Binding-site contacts:
Ligand atom O6 contacts residue ILE287 of chain 1.E at 3.9 Å.
Ligand atom C6 contacts residue THR268 of chain 1.E at 3.8 Å.
Ligand atom C5 contacts residue ASN267 of chain 1.E at 3.4 Å.
Ligand atom C5 contacts residue ASN266 of chain 1.E at 3.0 Å.
Ligand atom O6 contacts residue THR268 of chain 1.E at 3.1 Å (h-bond).
Ligand atom O6 contacts residue ASN266 of chain 1.E at 2.0 Å (h-bond).
Ligand atom O6 contacts residue ASN267 of chain 1.E at 3.0 Å (h-bond).
Ligand atom O6 contacts residue ILE286 of chain 1.E at 4.0 Å.
Ligand atom C5 contacts residue ILE287 of chain 1.E at 4.5 Å (hydrophobic).
Ligand atom C1 contacts residue ASN266 of chain 1.E at 3.1 Å.
Ligand atom C1 contacts residue ILE287 of chain 1.E at 4.4 Å (hydrophobic).
Ligand atom O5 contacts residue ILE287 of chain 1.E at 3.5 Å.
Ligand atom O6 contacts residue GLU285 of chain 1.E at 3.9 Å.
Ligand atom C6 contacts residue ASN267 of chain 1.E at 2.9 Å.
Ligand atom C3 contacts residue ARG405 of chain 1.E at 4.3 Å.
Ligand atom C2 contacts residue ASN266 of chain 1.E at 4.3 Å.
Ligand atom C6 contacts residue ILE287 of chain 1.E at 4.2 Å (hydrophobic).
Ligand atom O4 contacts residue ASN267 of chain 1.E at 3.3 Å (h-bond).
Ligand atom O4 contacts residue GLY406 of chain 1.E at 3.8 Å.
Ligand atom C3 contacts residue ASN266 of chain 1.E at 4.3 Å.
Ligand atom C4 contacts residue ASN266 of chain 1.E at 4.2 Å.
Ligand atom O3 contacts residue ARG405 of chain 1.E at 4.3 Å.
Ligand atom C6 contacts residue ASN266 of chain 1.E at 2.9 Å.
Ligand atom O5 contacts residue ASN266 of chain 1.E at 2.7 Å (h-bond).
Ligand atom O4 contacts residue ARG405 of chain 1.E at 3.1 Å (salt-bridge).
Ligand atom C4 contacts residue ASN267 of chain 1.E at 4.0 Å.
Ligand atom C4 contacts residue ARG405 of chain 1.E at 4.3 Å.

This protein binds this small molecule.
Small molecule (SMILES): CC(=O)N[C@@H]1[C@@H](O)[C@H](O)[C@@H](CO)O[C@H]1O

Sequence of chain 1.E:
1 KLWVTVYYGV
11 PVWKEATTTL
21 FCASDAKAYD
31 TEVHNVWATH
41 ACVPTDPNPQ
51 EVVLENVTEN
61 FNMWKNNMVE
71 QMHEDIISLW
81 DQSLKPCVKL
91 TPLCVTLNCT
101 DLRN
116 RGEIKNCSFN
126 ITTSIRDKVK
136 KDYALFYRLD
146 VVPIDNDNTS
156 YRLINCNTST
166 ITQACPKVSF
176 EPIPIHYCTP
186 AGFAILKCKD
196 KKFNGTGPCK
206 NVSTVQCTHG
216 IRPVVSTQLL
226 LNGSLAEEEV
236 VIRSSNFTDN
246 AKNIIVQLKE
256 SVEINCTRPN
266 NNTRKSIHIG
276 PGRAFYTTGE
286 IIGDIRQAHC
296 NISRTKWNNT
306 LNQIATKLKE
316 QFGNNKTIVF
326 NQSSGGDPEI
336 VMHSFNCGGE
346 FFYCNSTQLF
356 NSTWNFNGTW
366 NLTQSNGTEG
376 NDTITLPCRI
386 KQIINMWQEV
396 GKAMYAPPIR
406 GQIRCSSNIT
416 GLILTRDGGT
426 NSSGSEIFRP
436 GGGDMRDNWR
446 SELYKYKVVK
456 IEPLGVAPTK